The protein below binds the small molecule below.
Small molecule (SMILES): Cn1c[n+]([C@@H]2O[C@H](COP(=O)(O)OP(=O)(O)OP(=O)(O)OC[C@H]3O[C@@H](n4ccc(N)nc4=O)[C@H](O)[C@@H]3O)[C@@H](O)[C@H]2O)c2nc(N)[nH]c(=O)c21

Sequence of chain 1.A:
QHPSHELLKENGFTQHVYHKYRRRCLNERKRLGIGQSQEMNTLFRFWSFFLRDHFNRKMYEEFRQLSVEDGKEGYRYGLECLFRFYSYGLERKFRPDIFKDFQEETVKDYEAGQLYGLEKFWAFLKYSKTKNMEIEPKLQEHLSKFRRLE

Binding-site contacts:
Ligand atom N49 contacts residue GLU91 of chain 1.A at 3.1 Å (salt-bridge).
Ligand atom O41 contacts residue TYR88 of chain 1.A at 3.3 Å (h-bond).
Ligand atom C01 contacts residue TYR127 of chain 1.A at 3.2 Å (hydrophobic).
Ligand atom O21 contacts residue TYR116 of chain 1.A at 3.0 Å (h-bond).
Ligand atom C35 contacts residue ARG52 of chain 1.A at 3.8 Å.
Ligand atom O45 contacts residue TYR127 of chain 1.A at 3.7 Å.
Ligand atom N48 contacts residue TYR127 of chain 1.A at 3.8 Å.
Ligand atom C23 contacts residue ARG84 of chain 1.A at 3.4 Å.
Ligand atom C47 contacts residue TYR127 of chain 1.A at 3.8 Å (hydrophobic).
Ligand atom N02 contacts residue TYR127 of chain 1.A at 3.1 Å (h-bond).
Ligand atom C22 contacts residue LYS120 of chain 1.A at 3.2 Å.
Ligand atom C43 contacts residue TYR88 of chain 1.A at 3.7 Å (hydrophobic).
Ligand atom N04 contacts residue TYR127 of chain 1.A at 3.7 Å.
Ligand atom C22 contacts residue TYR88 of chain 1.A at 3.4 Å (hydrophobic).
Ligand atom O36 contacts residue TYR88 of chain 1.A at 3.8 Å.
Ligand atom N46 contacts residue TYR127 of chain 1.A at 3.7 Å.
Ligand atom N46 contacts residue GLU91 of chain 1.A at 2.8 Å (salt-bridge).
Ligand atom C40 contacts residue LYS120 of chain 1.A at 3.8 Å.
Ligand atom C44 contacts residue TYR127 of chain 1.A at 3.7 Å (hydrophobic).
Ligand atom C47 contacts residue TYR88 of chain 1.A at 3.6 Å (hydrophobic).
Ligand atom C43 contacts residue TYR127 of chain 1.A at 3.4 Å (hydrophobic).
Ligand atom C25 contacts residue ARG84 of chain 1.A at 3.5 Å.
Ligand atom O21 contacts residue LYS120 of chain 1.A at 3.0 Å (salt-bridge).
Ligand atom O24 contacts residue ARG84 of chain 1.A at 3.0 Å.
Ligand atom C44 contacts residue TYR88 of chain 1.A at 3.6 Å (hydrophobic).
Ligand atom N49 contacts residue SER87 of chain 1.A at 3.0 Å (h-bond).
Ligand atom O41 contacts residue LYS120 of chain 1.A at 2.4 Å (salt-bridge).
Ligand atom O36 contacts residue ARG52 of chain 1.A at 3.0 Å (salt-bridge).
Ligand atom C23 contacts residue TYR88 of chain 1.A at 3.8 Å (hydrophobic).
Ligand atom O24 contacts residue TYR88 of chain 1.A at 3.0 Å (h-bond).
Ligand atom C03 contacts residue TYR127 of chain 1.A at 3.4 Å (hydrophobic).
Ligand atom N34 contacts residue ARG52 of chain 1.A at 2.9 Å (salt-bridge).
Ligand atom C44 contacts residue GLU91 of chain 1.A at 3.8 Å.
Ligand atom O39 contacts residue LYS120 of chain 1.A at 3.4 Å (salt-bridge).
Ligand atom C47 contacts residue GLU91 of chain 1.A at 3.4 Å.
Ligand atom C42 contacts residue TYR127 of chain 1.A at 3.4 Å (hydrophobic).
Ligand atom O36 contacts residue ARG84 of chain 1.A at 3.5 Å.
Ligand atom O06 contacts residue ALA123 of chain 1.A at 3.6 Å.
Ligand atom N46 contacts residue TYR88 of chain 1.A at 3.6 Å.
Ligand atom N34 contacts residue PHE49 of chain 1.A at 3.6 Å.